Binding-site contacts:
Ligand atom C10 contacts residue PHE192 of chain 1.A at 3.9 Å (hydrophobic).
Ligand atom N14 contacts residue ARG257 of chain 1.A at 3.3 Å (salt-bridge).
Ligand atom N15 contacts residue ASN117 of chain 1.A at 3.1 Å (h-bond).
Ligand atom N17 contacts residue ASP187 of chain 1.A at 2.7 Å (salt-bridge).
Ligand atom N15 contacts residue ARG257 of chain 1.A at 3.7 Å.
Ligand atom C9 contacts residue ARG257 of chain 1.A at 3.2 Å.
Ligand atom C9 contacts residue PHE192 of chain 1.A at 3.7 Å (hydrophobic).
Ligand atom N15 contacts residue ILE119 of chain 1.A at 3.7 Å.
Ligand atom N16 contacts residue ASP98 of chain 1.A at 3.8 Å.
Ligand atom N14 contacts residue LYS223 of chain 1.A at 3.1 Å (salt-bridge).
Ligand atom N16 contacts residue ILE119 of chain 1.A at 3.8 Å.
Ligand atom S22 contacts residue ARG257 of chain 1.A at 3.7 Å.
Ligand atom O19 contacts residue LYS223 of chain 1.A at 3.0 Å.
Ligand atom C2 contacts residue THR64 of chain 1.A at 3.7 Å.
Ligand atom C10 contacts residue MET141 of chain 1.A at 3.8 Å (hydrophobic).
Ligand atom N18 contacts residue LEU217 of chain 1.A at 3.8 Å.
Ligand atom C12 contacts residue ARG257 of chain 1.A at 3.9 Å.
Ligand atom C1 contacts residue THR64 of chain 1.A at 3.6 Å.
Ligand atom O20 contacts residue GLY219 of chain 1.A at 3.1 Å (h-bond).
Ligand atom C11 contacts residue ASP187 of chain 1.A at 3.3 Å.
Ligand atom C11 contacts residue ARG257 of chain 1.A at 4.0 Å.
Ligand atom C11 contacts residue MET141 of chain 1.A at 3.8 Å (hydrophobic).
Ligand atom N18 contacts residue ASP187 of chain 1.A at 2.9 Å (salt-bridge).
Ligand atom C8 contacts residue ILE119 of chain 1.A at 3.8 Å (hydrophobic).
Ligand atom N16 contacts residue ARG257 of chain 1.A at 3.2 Å.
Ligand atom C8 contacts residue ARG257 of chain 1.A at 3.5 Å.
Ligand atom O20 contacts residue LYS223 of chain 1.A at 2.6 Å (salt-bridge).
Ligand atom N18 contacts residue ASN117 of chain 1.A at 2.6 Å (h-bond).
Ligand atom C10 contacts residue LYS223 of chain 1.A at 3.4 Å.
Ligand atom O21 contacts residue ARG257 of chain 1.A at 3.1 Å (salt-bridge).
Ligand atom C7 contacts residue LYS223 of chain 1.A at 3.6 Å.
Ligand atom N14 contacts residue PHE192 of chain 1.A at 3.4 Å.
Ligand atom C7 contacts residue PHE192 of chain 1.A at 3.7 Å (hydrophobic).
Ligand atom C10 contacts residue ASP187 of chain 1.A at 3.8 Å.
Ligand atom N17 contacts residue MET141 of chain 1.A at 3.5 Å (h-bond).
Ligand atom C7 contacts residue ARG257 of chain 1.A at 3.6 Å.
Ligand atom C4 contacts residue THR64 of chain 1.A at 3.9 Å.
Ligand atom C11 contacts residue ASN117 of chain 1.A at 3.5 Å.
Ligand atom O20 contacts residue PHE192 of chain 1.A at 3.8 Å.
Ligand atom C12 contacts residue LYS223 of chain 1.A at 3.6 Å.

A small-molecule ligand and the protein it binds are described below.
Small molecule (SMILES): Nc1nc2[nH]c(S[C@@H](C(=O)O)c3ccccc3)nc2c(=O)[nH]1

Sequence of chain 1.A:
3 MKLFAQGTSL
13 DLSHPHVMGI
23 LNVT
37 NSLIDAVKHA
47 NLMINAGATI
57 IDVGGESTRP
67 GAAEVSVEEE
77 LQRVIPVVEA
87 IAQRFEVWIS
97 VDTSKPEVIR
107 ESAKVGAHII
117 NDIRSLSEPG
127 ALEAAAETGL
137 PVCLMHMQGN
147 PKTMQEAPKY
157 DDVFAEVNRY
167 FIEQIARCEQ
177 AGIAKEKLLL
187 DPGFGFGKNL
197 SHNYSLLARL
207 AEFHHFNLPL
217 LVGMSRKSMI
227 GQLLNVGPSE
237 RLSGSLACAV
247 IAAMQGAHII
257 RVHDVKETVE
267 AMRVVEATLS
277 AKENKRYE